Sequence of chain 1.A:
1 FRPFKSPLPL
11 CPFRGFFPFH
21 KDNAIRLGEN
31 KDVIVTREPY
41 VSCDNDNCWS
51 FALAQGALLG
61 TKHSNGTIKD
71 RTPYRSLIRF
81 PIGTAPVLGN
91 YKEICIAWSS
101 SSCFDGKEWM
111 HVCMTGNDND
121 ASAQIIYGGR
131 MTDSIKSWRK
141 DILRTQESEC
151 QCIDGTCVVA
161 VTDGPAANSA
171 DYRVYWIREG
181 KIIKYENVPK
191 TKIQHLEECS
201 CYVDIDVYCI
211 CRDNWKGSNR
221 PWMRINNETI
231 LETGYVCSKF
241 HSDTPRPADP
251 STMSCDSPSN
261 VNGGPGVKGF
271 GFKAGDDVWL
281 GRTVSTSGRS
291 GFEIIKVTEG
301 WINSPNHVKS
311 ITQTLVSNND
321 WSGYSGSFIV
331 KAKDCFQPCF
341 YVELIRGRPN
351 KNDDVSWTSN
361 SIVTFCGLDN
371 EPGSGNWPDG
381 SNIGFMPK

Binding-site contacts:
Ligand atom C1 contacts residue SER356 of chain 1.A at 4.1 Å.
Ligand atom C8 contacts residue SER356 of chain 1.A at 3.7 Å.
Ligand atom C2 contacts residue SER356 of chain 1.A at 4.5 Å.
Ligand atom C4 contacts residue ASN65 of chain 1.A at 4.2 Å.
Ligand atom N2 contacts residue SER356 of chain 1.A at 3.6 Å.
Ligand atom C7 contacts residue ASN65 of chain 1.A at 3.4 Å.
Ligand atom C2 contacts residue ASN65 of chain 1.A at 2.4 Å.
Ligand atom C5 contacts residue ASN65 of chain 1.A at 3.6 Å.
Ligand atom C7 contacts residue SER356 of chain 1.A at 3.9 Å.
Ligand atom O5 contacts residue ASN65 of chain 1.A at 2.4 Å (h-bond).
Ligand atom O7 contacts residue ASN65 of chain 1.A at 3.6 Å (h-bond).
Ligand atom C4 contacts residue PHE385 of chain 3.A at 4.2 Å (hydrophobic).
Ligand atom C3 contacts residue PHE385 of chain 3.A at 4.3 Å (hydrophobic).
Ligand atom O3 contacts residue PHE385 of chain 3.A at 4.0 Å.
Ligand atom N2 contacts residue ASN65 of chain 1.A at 2.8 Å (h-bond).
Ligand atom O4 contacts residue ASN382 of chain 3.A at 4.4 Å.
Ligand atom C8 contacts residue ASN65 of chain 1.A at 4.5 Å.
Ligand atom C3 contacts residue ASN65 of chain 1.A at 3.7 Å.
Ligand atom C1 contacts residue ASN65 of chain 1.A at 1.4 Å.
Ligand atom C8 contacts residue LYS388 of chain 1.A at 3.6 Å.

A small-molecule ligand and the protein it binds are described below.
Small molecule (SMILES): CC(=O)N[C@H]1[C@H](O[C@H]2[C@H](O)[C@@H](NC(C)=O)CO[C@@H]2CO[C@@H]2O[C@@H](C)[C@@H](O)[C@@H](O)[C@@H]2O)O[C@H](CO)[C@@H](O)[C@@H]1O

Sequence of chain 3.A:
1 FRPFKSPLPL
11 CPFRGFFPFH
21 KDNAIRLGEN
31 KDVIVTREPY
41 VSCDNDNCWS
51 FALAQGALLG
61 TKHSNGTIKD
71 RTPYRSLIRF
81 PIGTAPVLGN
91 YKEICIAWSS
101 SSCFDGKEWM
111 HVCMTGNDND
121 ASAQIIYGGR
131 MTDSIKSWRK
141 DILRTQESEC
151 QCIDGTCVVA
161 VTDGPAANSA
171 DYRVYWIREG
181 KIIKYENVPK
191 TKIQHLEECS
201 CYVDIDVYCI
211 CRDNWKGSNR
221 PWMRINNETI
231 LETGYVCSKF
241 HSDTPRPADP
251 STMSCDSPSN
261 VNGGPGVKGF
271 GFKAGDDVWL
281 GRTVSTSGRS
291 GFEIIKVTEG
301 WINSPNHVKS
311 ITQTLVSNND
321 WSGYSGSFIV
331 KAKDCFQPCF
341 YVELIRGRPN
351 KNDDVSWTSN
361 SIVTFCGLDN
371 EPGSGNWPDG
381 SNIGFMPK